The small molecule below binds the protein below.
Small molecule (SMILES): NS(=O)(=O)c1ccc(Nc2cncc(Cl)n2)cc1

Binding-site contacts:
Ligand atom C11 contacts residue PHE82 of chain 1.A at 3.9 Å (hydrophobic).
Ligand atom C11 contacts residue ILE10 of chain 1.A at 3.9 Å (hydrophobic).
Ligand atom CL1 contacts residue PHE80 of chain 1.A at 3.8 Å.
Ligand atom N12 contacts residue LEU83 of chain 1.A at 2.9 Å (h-bond).
Ligand atom O3 contacts residue LYS89 of chain 1.A at 3.6 Å.
Ligand atom O4 contacts residue ASP86 of chain 1.A at 2.9 Å (salt-bridge).
Ligand atom O4 contacts residue LYS89 of chain 1.A at 3.7 Å.
Ligand atom C14 contacts residue LEU134 of chain 1.A at 3.5 Å (hydrophobic).
Ligand atom C13 contacts residue LEU83 of chain 1.A at 3.7 Å (hydrophobic).
Ligand atom CL1 contacts residue ALA31 of chain 1.A at 3.9 Å.
Ligand atom C13 contacts residue LEU134 of chain 1.A at 3.4 Å (hydrophobic).
Ligand atom C13 contacts residue PHE82 of chain 1.A at 3.9 Å (hydrophobic).
Ligand atom C6 contacts residue ILE10 of chain 1.A at 3.2 Å (hydrophobic).
Ligand atom N9 contacts residue ILE10 of chain 1.A at 3.4 Å.
Ligand atom C18 contacts residue GLN85 of chain 1.A at 3.9 Å.
Ligand atom N1 contacts residue LYS89 of chain 1.A at 3.8 Å.
Ligand atom S2 contacts residue ASP86 of chain 1.A at 3.8 Å.
Ligand atom O4 contacts residue GLN85 of chain 1.A at 3.1 Å.
Ligand atom N12 contacts residue GLU81 of chain 1.A at 3.9 Å.
Ligand atom C6 contacts residue ASP86 of chain 1.A at 3.8 Å.
Ligand atom C10 contacts residue ILE10 of chain 1.A at 3.8 Å (hydrophobic).
Ligand atom O4 contacts residue HIS84 of chain 1.A at 3.5 Å (h-bond).
Ligand atom N12 contacts residue PHE82 of chain 1.A at 3.5 Å.
Ligand atom N12 contacts residue ALA31 of chain 1.A at 3.8 Å.
Ligand atom C17 contacts residue LEU83 of chain 1.A at 3.4 Å (hydrophobic).
Ligand atom C18 contacts residue LEU83 of chain 1.A at 3.9 Å (hydrophobic).
Ligand atom C14 contacts residue ALA31 of chain 1.A at 3.5 Å (hydrophobic).
Ligand atom C8 contacts residue ILE10 of chain 1.A at 3.8 Å (hydrophobic).
Ligand atom C18 contacts residue HIS84 of chain 1.A at 3.5 Å.
Ligand atom C5 contacts residue ASP86 of chain 1.A at 3.7 Å.
Ligand atom C11 contacts residue LEU134 of chain 1.A at 4.0 Å (hydrophobic).
Ligand atom C18 contacts residue ASP86 of chain 1.A at 3.7 Å.
Ligand atom O3 contacts residue ASP86 of chain 1.A at 3.4 Å (salt-bridge).
Ligand atom C11 contacts residue LEU83 of chain 1.A at 3.0 Å (hydrophobic).
Ligand atom N1 contacts residue HIS84 of chain 1.A at 3.7 Å.
Ligand atom N12 contacts residue LEU134 of chain 1.A at 3.6 Å.
Ligand atom C7 contacts residue ILE10 of chain 1.A at 3.0 Å (hydrophobic).
Ligand atom C13 contacts residue ALA31 of chain 1.A at 3.3 Å (hydrophobic).
Ligand atom N16 contacts residue LEU134 of chain 1.A at 3.9 Å.
Ligand atom C13 contacts residue GLU81 of chain 1.A at 3.3 Å.

Sequence of chain 1.A:
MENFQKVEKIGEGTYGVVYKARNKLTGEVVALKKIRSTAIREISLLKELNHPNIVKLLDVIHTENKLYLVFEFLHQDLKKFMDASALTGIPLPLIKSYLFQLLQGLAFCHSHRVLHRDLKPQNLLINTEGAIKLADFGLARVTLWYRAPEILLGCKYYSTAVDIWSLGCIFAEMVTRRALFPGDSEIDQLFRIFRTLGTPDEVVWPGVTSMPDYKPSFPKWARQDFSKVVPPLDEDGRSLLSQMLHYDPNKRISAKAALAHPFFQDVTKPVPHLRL